Sequence of chain 1.A:
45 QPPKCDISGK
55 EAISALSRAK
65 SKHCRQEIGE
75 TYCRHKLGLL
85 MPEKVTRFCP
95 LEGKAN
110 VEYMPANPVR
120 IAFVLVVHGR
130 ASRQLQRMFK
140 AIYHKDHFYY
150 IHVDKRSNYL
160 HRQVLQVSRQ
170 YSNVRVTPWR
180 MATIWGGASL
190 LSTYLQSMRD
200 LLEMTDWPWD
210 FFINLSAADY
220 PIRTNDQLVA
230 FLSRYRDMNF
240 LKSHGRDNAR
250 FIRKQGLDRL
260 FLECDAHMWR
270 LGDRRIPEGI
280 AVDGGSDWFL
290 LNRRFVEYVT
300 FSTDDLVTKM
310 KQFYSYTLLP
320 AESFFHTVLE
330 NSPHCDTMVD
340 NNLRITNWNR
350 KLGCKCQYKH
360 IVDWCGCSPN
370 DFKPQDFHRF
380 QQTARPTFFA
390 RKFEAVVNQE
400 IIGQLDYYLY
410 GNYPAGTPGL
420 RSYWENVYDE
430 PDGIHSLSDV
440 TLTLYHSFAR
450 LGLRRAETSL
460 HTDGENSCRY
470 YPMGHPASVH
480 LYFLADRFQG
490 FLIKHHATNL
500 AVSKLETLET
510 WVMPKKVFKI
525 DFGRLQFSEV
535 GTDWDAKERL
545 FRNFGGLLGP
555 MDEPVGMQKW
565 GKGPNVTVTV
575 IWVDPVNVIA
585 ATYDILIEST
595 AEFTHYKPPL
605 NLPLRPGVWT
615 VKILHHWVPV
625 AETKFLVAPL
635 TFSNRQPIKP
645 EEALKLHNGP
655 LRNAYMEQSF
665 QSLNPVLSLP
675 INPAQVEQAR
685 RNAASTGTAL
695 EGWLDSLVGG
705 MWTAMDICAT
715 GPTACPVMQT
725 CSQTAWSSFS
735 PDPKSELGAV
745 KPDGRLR

Binding-site contacts:
Ligand atom O contacts residue TRP363 of chain 1.A at 3.2 Å (h-bond).
Ligand atom O contacts residue HIS243 of chain 1.A at 3.8 Å.
Ligand atom O contacts residue ARG349 of chain 1.A at 2.5 Å (salt-bridge).
Ligand atom CA contacts residue LEU318 of chain 1.A at 3.9 Å (hydrophobic).
Ligand atom O contacts residue LYS253 of chain 1.A at 2.8 Å (salt-bridge).
Ligand atom OE1 contacts residue SER285 of chain 1.A at 3.3 Å.
Ligand atom O contacts residue CYS364 of chain 1.A at 3.5 Å (h-bond).
Ligand atom O contacts residue CYS366 of chain 1.A at 3.0 Å (h-bond).
Ligand atom O contacts residue ARG349 of chain 1.A at 3.3 Å (salt-bridge).
Ligand atom CA contacts residue GLU321 of chain 1.A at 3.6 Å.
Ligand atom CA contacts residue CYS364 of chain 1.A at 3.2 Å (hydrophobic).
Ligand atom OE1 contacts residue TRP347 of chain 1.A at 3.4 Å (h-bond).
Ligand atom CB contacts residue GLU321 of chain 1.A at 2.9 Å.
Ligand atom N contacts residue ARG349 of chain 1.A at 3.8 Å.
Ligand atom OG contacts residue GLU321 of chain 1.A at 2.4 Å (salt-bridge).
Ligand atom O contacts residue GLY365 of chain 1.A at 3.8 Å.
Ligand atom N contacts residue GLN254 of chain 1.A at 2.9 Å (h-bond).
Ligand atom CD contacts residue SER285 of chain 1.A at 3.7 Å.
Ligand atom CA contacts residue GLY284 of chain 1.A at 3.8 Å.
Ligand atom CD contacts residue CYS364 of chain 1.A at 3.8 Å (hydrophobic).
Ligand atom N contacts residue LEU318 of chain 1.A at 3.8 Å.
Ligand atom C contacts residue LYS253 of chain 1.A at 3.6 Å.
Ligand atom N contacts residue GLY284 of chain 1.A at 3.9 Å.
Ligand atom N contacts residue TRP363 of chain 1.A at 3.7 Å.
Ligand atom OG contacts residue TRP347 of chain 1.A at 3.8 Å.
Ligand atom C contacts residue TRP363 of chain 1.A at 3.7 Å (hydrophobic).
Ligand atom N contacts residue LYS253 of chain 1.A at 3.6 Å.
Ligand atom CA contacts residue GLN254 of chain 1.A at 3.3 Å.
Ligand atom N contacts residue GLU321 of chain 1.A at 3.1 Å (salt-bridge).
Ligand atom O contacts residue CYS364 of chain 1.A at 3.9 Å.
Ligand atom CA contacts residue TRP363 of chain 1.A at 3.6 Å (hydrophobic).
Ligand atom CG contacts residue LYS241 of chain 1.A at 3.7 Å.
Ligand atom C contacts residue ARG349 of chain 1.A at 3.7 Å.
Ligand atom CA contacts residue LYS253 of chain 1.A at 3.8 Å.
Ligand atom N contacts residue HIS243 of chain 1.A at 3.5 Å (h-bond).
Ligand atom C contacts residue ARG349 of chain 1.A at 3.6 Å.
Ligand atom O contacts residue TRP347 of chain 1.A at 3.4 Å.
Ligand atom N contacts residue GLN254 of chain 1.A at 3.6 Å (h-bond).
Ligand atom CB contacts residue TRP363 of chain 1.A at 3.3 Å (hydrophobic).
Ligand atom N contacts residue CYS364 of chain 1.A at 2.9 Å (h-bond).

The small molecule below binds the protein below.
Small molecule (SMILES): C[C@H](N)C(=O)N[C@@H](C)C(=O)N[C@@H](CCC(=O)O)C(=O)NCC(=O)N[C@@H](CO)C(=O)NCC(=O)NCC(=O)N1CCC[C@H]1C(=O)N[C@@H](C)C=O